Sequence of chain 2.E:
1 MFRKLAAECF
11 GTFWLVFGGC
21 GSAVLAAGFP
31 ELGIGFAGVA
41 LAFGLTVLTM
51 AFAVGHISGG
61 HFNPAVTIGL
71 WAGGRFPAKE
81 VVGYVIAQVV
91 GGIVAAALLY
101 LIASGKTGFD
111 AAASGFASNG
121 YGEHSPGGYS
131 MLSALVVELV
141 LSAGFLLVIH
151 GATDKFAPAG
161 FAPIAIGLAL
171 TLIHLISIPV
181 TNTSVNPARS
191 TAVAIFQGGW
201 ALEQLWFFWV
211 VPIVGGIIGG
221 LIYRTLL

Binding-site contacts:
Ligand atom C15 contacts residue CYS9 of chain 2.A at 4.2 Å (hydrophobic).
Ligand atom C25 contacts residue CYS9 of chain 2.E at 4.4 Å (hydrophobic).
Ligand atom O22 contacts residue PHE13 of chain 2.E at 4.1 Å.
Ligand atom C15 contacts residue LEU101 of chain 2.E at 4.4 Å (hydrophobic).
Ligand atom O3 contacts residue LEU98 of chain 2.E at 4.3 Å.
Ligand atom O24 contacts residue LEU101 of chain 2.A at 4.5 Å.
Ligand atom O1 contacts residue PHE13 of chain 2.A at 3.9 Å.
Ligand atom C2 contacts residue PHE10 of chain 2.A at 4.0 Å (hydrophobic).
Ligand atom C25 contacts residue PHE10 of chain 2.E at 4.0 Å (hydrophobic).
Ligand atom O12 contacts residue VAL94 of chain 2.A at 4.4 Å.
Ligand atom O12 contacts residue PHE10 of chain 2.A at 3.6 Å.
Ligand atom O23 contacts residue VAL94 of chain 2.E at 4.1 Å.
Ligand atom O13 contacts residue VAL94 of chain 2.A at 4.1 Å.
Ligand atom C6B contacts residue LEU139 of chain 2.F at 4.2 Å (hydrophobic).
Ligand atom P1 contacts residue PHE10 of chain 2.A at 3.3 Å.
Ligand atom O22 contacts residue PHE10 of chain 2.E at 3.8 Å.
Ligand atom C4 contacts residue ILE218 of chain 2.B at 4.5 Å (hydrophobic).
Ligand atom C15 contacts residue PHE10 of chain 2.A at 3.7 Å (hydrophobic).
Ligand atom O14 contacts residue LEU101 of chain 2.E at 4.5 Å.
Ligand atom C2B contacts residue PHE10 of chain 2.E at 4.1 Å (hydrophobic).
Ligand atom O21 contacts residue PHE10 of chain 2.E at 3.3 Å.
Ligand atom O24 contacts residue PHE10 of chain 2.E at 3.1 Å.
Ligand atom O12 contacts residue CYS9 of chain 2.A at 4.2 Å.
Ligand atom C26 contacts residue LEU101 of chain 2.A at 3.8 Å (hydrophobic).
Ligand atom O22 contacts residue CYS9 of chain 2.E at 4.4 Å.
Ligand atom C16 contacts residue PHE10 of chain 2.A at 3.9 Å (hydrophobic).
Ligand atom P2 contacts residue PHE10 of chain 2.E at 3.5 Å.
Ligand atom O1B contacts residue PHE13 of chain 2.E at 3.8 Å.
Ligand atom C4B contacts residue ILE218 of chain 2.F at 4.2 Å (hydrophobic).
Ligand atom O12 contacts residue PHE13 of chain 2.A at 4.2 Å.
Ligand atom O32 contacts residue LEU98 of chain 2.A at 4.1 Å.
Ligand atom O13 contacts residue LEU98 of chain 2.E at 4.0 Å.
Ligand atom C25 contacts residue ALA97 of chain 2.A at 4.5 Å (hydrophobic).
Ligand atom O23 contacts residue LEU98 of chain 2.A at 4.0 Å.
Ligand atom C16 contacts residue LEU101 of chain 2.E at 3.6 Å (hydrophobic).
Ligand atom O3B contacts residue LEU98 of chain 2.A at 3.9 Å.
Ligand atom C26 contacts residue PHE10 of chain 2.E at 4.1 Å (hydrophobic).
Ligand atom O11 contacts residue PHE10 of chain 2.A at 3.2 Å.
Ligand atom O14 contacts residue PHE10 of chain 2.A at 2.8 Å.
Ligand atom O34 contacts residue LEU98 of chain 2.E at 4.5 Å.

Sequence of chain 2.A:
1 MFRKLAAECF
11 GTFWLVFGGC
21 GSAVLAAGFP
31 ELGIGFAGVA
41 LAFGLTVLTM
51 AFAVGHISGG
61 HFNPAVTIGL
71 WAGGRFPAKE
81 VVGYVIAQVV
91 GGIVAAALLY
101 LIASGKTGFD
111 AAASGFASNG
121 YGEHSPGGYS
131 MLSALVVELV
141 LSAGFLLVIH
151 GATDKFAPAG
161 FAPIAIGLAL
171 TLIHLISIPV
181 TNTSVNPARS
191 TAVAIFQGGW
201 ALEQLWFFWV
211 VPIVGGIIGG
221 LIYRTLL

This protein binds this small molecule.
Small molecule (SMILES): CCO[P](=O)(O)O[C@@H]1[C@@H](O)[C@H](O)C(COP(=O)(O)OCC2O[C@@H](O)[C@H](O[P](=O)(O)OCC)[C@@H](O)[C@@H]2O)O[C@H]1O

Sequence of chain 2.B:
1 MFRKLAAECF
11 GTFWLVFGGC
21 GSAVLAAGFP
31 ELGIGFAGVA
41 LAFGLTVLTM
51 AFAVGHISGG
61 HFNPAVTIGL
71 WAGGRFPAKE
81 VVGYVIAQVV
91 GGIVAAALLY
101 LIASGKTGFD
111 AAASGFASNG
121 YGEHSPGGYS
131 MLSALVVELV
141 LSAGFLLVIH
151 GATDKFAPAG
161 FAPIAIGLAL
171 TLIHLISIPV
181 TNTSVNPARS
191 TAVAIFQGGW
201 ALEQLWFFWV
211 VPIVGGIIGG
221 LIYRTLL

Sequence of chain 2.F:
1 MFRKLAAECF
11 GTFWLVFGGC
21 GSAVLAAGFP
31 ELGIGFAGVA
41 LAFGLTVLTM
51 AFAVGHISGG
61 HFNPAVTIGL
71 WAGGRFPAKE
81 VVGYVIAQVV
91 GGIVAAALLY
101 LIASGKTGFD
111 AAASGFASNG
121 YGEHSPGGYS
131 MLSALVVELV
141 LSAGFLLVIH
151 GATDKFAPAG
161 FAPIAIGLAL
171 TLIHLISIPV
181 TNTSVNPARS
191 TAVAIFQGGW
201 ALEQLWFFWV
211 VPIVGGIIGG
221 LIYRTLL